Binding-site contacts:
Ligand atom C5 contacts residue ZN1 of chain 2.E at 3.9 Å.
Ligand atom O71 contacts residue ALA237 of chain 2.A at 3.9 Å.
Ligand atom O4 contacts residue ARG210 of chain 2.A at 3.8 Å.
Ligand atom O4 contacts residue HIS139 of chain 2.A at 3.2 Å.
Ligand atom C2 contacts residue PRO251 of chain 2.A at 3.4 Å (hydrophobic).
Ligand atom O2 contacts residue ARG210 of chain 2.A at 3.0 Å (salt-bridge).
Ligand atom C7 contacts residue ASN52 of chain 2.A at 4.1 Å.
Ligand atom O71 contacts residue PRO251 of chain 2.A at 3.0 Å (h-bond).
Ligand atom C4 contacts residue ZN1 of chain 2.D at 3.8 Å.
Ligand atom C7 contacts residue ALA237 of chain 2.A at 3.8 Å (hydrophobic).
Ligand atom C4 contacts residue TYR105 of chain 2.A at 3.5 Å (hydrophobic).
Ligand atom N3 contacts residue PRO251 of chain 2.A at 4.3 Å.
Ligand atom O71 contacts residue HIS239 of chain 2.A at 2.9 Å (h-bond).
Ligand atom O2 contacts residue PRO251 of chain 2.A at 3.0 Å.
Ligand atom N1 contacts residue ALA237 of chain 2.A at 3.2 Å.
Ligand atom O4 contacts residue TYR105 of chain 2.A at 2.6 Å (h-bond).
Ligand atom C5 contacts residue HIS20 of chain 2.A at 4.0 Å.
Ligand atom C6 contacts residue PRO251 of chain 2.A at 4.0 Å (hydrophobic).
Ligand atom N3 contacts residue ASP235 of chain 2.A at 4.3 Å.
Ligand atom C7 contacts residue ARG22 of chain 2.A at 3.4 Å.
Ligand atom C7 contacts residue HIS239 of chain 2.A at 4.1 Å.
Ligand atom O72 contacts residue HIS20 of chain 2.A at 3.5 Å (h-bond).
Ligand atom C6 contacts residue ALA237 of chain 2.A at 3.6 Å (hydrophobic).
Ligand atom C2 contacts residue ARG210 of chain 2.A at 3.5 Å.
Ligand atom C2 contacts residue GLY252 of chain 2.A at 3.5 Å.
Ligand atom C7 contacts residue PRO251 of chain 2.A at 3.9 Å (hydrophobic).
Ligand atom O72 contacts residue ASN52 of chain 2.A at 3.0 Å (h-bond).
Ligand atom N1 contacts residue GLY252 of chain 2.A at 3.4 Å.
Ligand atom O4 contacts residue ZN1 of chain 2.D at 3.2 Å.
Ligand atom O71 contacts residue ARG22 of chain 2.A at 3.0 Å (salt-bridge).
Ligand atom N1 contacts residue PRO251 of chain 2.A at 2.9 Å (h-bond).
Ligand atom C2 contacts residue ASP235 of chain 2.A at 4.3 Å.
Ligand atom C5 contacts residue TYR105 of chain 2.A at 4.2 Å (hydrophobic).
Ligand atom C6 contacts residue HIS20 of chain 2.A at 3.9 Å.
Ligand atom C4 contacts residue HIS139 of chain 2.A at 4.2 Å.
Ligand atom O2 contacts residue VAL209 of chain 2.A at 3.5 Å.
Ligand atom C4 contacts residue ARG210 of chain 2.A at 3.6 Å.
Ligand atom O72 contacts residue ARG22 of chain 2.A at 2.9 Å (salt-bridge).
Ligand atom O2 contacts residue GLY252 of chain 2.A at 2.8 Å (h-bond).
Ligand atom N3 contacts residue ARG210 of chain 2.A at 2.7 Å (salt-bridge).

Sequence of chain 2.A:
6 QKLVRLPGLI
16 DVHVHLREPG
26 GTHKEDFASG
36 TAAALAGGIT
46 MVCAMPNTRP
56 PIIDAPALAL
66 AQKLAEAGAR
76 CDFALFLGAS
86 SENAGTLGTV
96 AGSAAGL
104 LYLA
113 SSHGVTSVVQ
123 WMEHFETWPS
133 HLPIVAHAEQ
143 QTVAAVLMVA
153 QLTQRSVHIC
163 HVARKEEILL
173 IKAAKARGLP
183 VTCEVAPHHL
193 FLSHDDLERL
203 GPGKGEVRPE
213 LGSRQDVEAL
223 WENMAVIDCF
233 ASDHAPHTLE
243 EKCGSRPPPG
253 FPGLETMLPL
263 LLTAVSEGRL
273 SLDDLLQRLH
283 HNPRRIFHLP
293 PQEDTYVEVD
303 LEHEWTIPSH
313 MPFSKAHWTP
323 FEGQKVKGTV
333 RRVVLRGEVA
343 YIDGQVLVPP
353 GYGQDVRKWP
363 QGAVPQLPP

The protein below binds the small molecule below.
Small molecule (SMILES): O=C1C[C@@H](C(=O)O)NC(=O)N1